Binding-site contacts:
Ligand atom N2 contacts residue ILE58 of chain 1.T at 3.8 Å.
Ligand atom C3 contacts residue ASN88 of chain 1.T at 3.9 Å.
Ligand atom C7 contacts residue ILE58 of chain 1.T at 3.5 Å (hydrophobic).
Ligand atom C8 contacts residue SER55 of chain 1.T at 3.3 Å.
Ligand atom O7 contacts residue ASN88 of chain 1.T at 4.0 Å.
Ligand atom C1 contacts residue GLY89 of chain 1.T at 4.5 Å.
Ligand atom C1 contacts residue ASN88 of chain 1.T at 1.4 Å.
Ligand atom O5 contacts residue ASN88 of chain 1.T at 2.3 Å (h-bond).
Ligand atom O6 contacts residue ASN88 of chain 1.T at 4.1 Å.
Ligand atom O7 contacts residue ILE58 of chain 1.T at 4.1 Å.
Ligand atom O5 contacts residue GLY89 of chain 1.T at 4.0 Å.
Ligand atom C4 contacts residue ASN88 of chain 1.T at 4.2 Å.
Ligand atom C2 contacts residue ASN88 of chain 1.T at 2.5 Å.
Ligand atom C7 contacts residue ASN88 of chain 1.T at 3.9 Å.
Ligand atom C8 contacts residue ILE58 of chain 1.T at 3.3 Å (hydrophobic).
Ligand atom N2 contacts residue ASN88 of chain 1.T at 3.1 Å (h-bond).
Ligand atom C5 contacts residue ASN88 of chain 1.T at 3.6 Å.
Ligand atom O6 contacts residue GLY89 of chain 1.T at 4.0 Å.

Sequence of chain 1.T:
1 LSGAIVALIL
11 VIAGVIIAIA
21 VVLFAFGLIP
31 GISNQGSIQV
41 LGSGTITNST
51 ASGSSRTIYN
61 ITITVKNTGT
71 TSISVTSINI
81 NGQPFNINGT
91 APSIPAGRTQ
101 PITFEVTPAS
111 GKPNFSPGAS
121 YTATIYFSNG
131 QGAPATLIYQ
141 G

A small-molecule ligand and the protein it binds are described below.
Small molecule (SMILES): CC(=O)N[C@@H]1[C@@H](O)[C@H](O)[C@@H](CO)O[C@H]1O